Binding-site contacts:
Ligand atom C3 contacts residue HIS25 of chain 1.A at 4.0 Å.
Ligand atom C6 contacts residue SF41 of chain 1.B at 3.2 Å.
Ligand atom O2 contacts residue MET263 of chain 1.A at 3.4 Å.
Ligand atom C5 contacts residue GLU202 of chain 1.A at 3.2 Å.
Ligand atom O1 contacts residue SER42 of chain 1.A at 2.4 Å (h-bond).
Ligand atom C6 contacts residue HIS177 of chain 1.A at 3.5 Å.
Ligand atom C2 contacts residue TYR27 of chain 1.A at 4.1 Å (hydrophobic).
Ligand atom O2 contacts residue HIS25 of chain 1.A at 4.1 Å.
Ligand atom O4 contacts residue SER42 of chain 1.A at 3.4 Å.
Ligand atom C6 contacts residue TYR27 of chain 1.A at 3.6 Å (hydrophobic).
Ligand atom C7 contacts residue HIS25 of chain 1.A at 3.5 Å.
Ligand atom C7 contacts residue MET65 of chain 1.A at 3.5 Å (hydrophobic).
Ligand atom C2 contacts residue TYR113 of chain 1.A at 3.8 Å (hydrophobic).
Ligand atom O4 contacts residue THR129 of chain 1.A at 4.0 Å.
Ligand atom N1 contacts residue TYR27 of chain 1.A at 3.6 Å.
Ligand atom C7 contacts residue SER42 of chain 1.A at 3.6 Å.
Ligand atom N1 contacts residue SF41 of chain 1.B at 2.3 Å.
Ligand atom C7 contacts residue SF41 of chain 1.B at 3.0 Å.
Ligand atom O1 contacts residue MET65 of chain 1.A at 2.9 Å.
Ligand atom C4 contacts residue HIS200 of chain 1.A at 3.4 Å.
Ligand atom O1 contacts residue TYR113 of chain 1.A at 2.7 Å (h-bond).
Ligand atom C5 contacts residue HIS177 of chain 1.A at 3.5 Å.
Ligand atom O2 contacts residue SF41 of chain 1.B at 2.2 Å.
Ligand atom O3 contacts residue SER42 of chain 1.A at 2.9 Å (h-bond).
Ligand atom O2 contacts residue TYR113 of chain 1.A at 3.4 Å (h-bond).
Ligand atom C5 contacts residue TYR27 of chain 1.A at 3.3 Å (hydrophobic).
Ligand atom O4 contacts residue TYR113 of chain 1.A at 4.0 Å.
Ligand atom C6 contacts residue GLU202 of chain 1.A at 3.8 Å.
Ligand atom C4 contacts residue TYR27 of chain 1.A at 3.7 Å (hydrophobic).
Ligand atom O2 contacts residue MET65 of chain 1.A at 3.3 Å.
Ligand atom C5 contacts residue HIS200 of chain 1.A at 3.5 Å.
Ligand atom C4 contacts residue GLU202 of chain 1.A at 3.6 Å.
Ligand atom C8 contacts residue SER42 of chain 1.A at 3.7 Å.
Ligand atom O3 contacts residue ASP41 of chain 1.A at 3.4 Å.
Ligand atom C2 contacts residue SF41 of chain 1.B at 3.1 Å.
Ligand atom C7 contacts residue TYR113 of chain 1.A at 3.0 Å (hydrophobic).
Ligand atom C8 contacts residue HIS25 of chain 1.A at 3.8 Å.
Ligand atom O1 contacts residue HIS25 of chain 1.A at 3.2 Å (h-bond).
Ligand atom C2 contacts residue HIS25 of chain 1.A at 3.9 Å.
Ligand atom O3 contacts residue HIS25 of chain 1.A at 2.8 Å (h-bond).

This protein binds this small molecule.
Small molecule (SMILES): O=C(O)c1cccnc1C(=O)O

Sequence of chain 1.A:
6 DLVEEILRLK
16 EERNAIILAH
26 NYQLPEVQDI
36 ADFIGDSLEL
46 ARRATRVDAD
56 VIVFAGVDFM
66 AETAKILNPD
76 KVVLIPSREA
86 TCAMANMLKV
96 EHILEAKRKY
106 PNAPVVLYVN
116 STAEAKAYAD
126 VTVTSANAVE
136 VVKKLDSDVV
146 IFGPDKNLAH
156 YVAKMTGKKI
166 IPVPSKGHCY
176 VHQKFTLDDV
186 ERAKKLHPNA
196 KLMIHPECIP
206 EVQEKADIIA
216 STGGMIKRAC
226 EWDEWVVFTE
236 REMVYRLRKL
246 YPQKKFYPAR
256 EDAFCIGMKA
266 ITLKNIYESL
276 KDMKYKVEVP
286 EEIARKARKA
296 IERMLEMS